Sequence of chain 2.A:
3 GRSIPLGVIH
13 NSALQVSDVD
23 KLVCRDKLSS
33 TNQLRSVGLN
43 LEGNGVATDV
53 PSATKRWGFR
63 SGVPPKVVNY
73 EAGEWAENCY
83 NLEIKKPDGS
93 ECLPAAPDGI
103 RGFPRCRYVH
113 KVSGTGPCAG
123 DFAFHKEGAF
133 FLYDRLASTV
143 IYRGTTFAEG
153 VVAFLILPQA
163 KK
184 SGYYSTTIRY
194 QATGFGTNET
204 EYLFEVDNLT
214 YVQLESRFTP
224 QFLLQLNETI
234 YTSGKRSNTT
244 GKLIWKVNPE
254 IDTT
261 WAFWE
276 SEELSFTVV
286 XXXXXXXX

Binding-site contacts:
Ligand atom O3 contacts residue ASN201 of chain 2.A at 4.4 Å.
Ligand atom C1 contacts residue ASN201 of chain 2.A at 1.4 Å.
Ligand atom C5 contacts residue ASN201 of chain 2.A at 3.1 Å.
Ligand atom C7 contacts residue ASN201 of chain 2.A at 4.5 Å.
Ligand atom C4 contacts residue ASN201 of chain 2.A at 3.3 Å.
Ligand atom C6 contacts residue ASN201 of chain 2.A at 3.2 Å.
Ligand atom C6 contacts residue GLU202 of chain 2.A at 4.0 Å.
Ligand atom O6 contacts residue ASN201 of chain 2.A at 4.2 Å.
Ligand atom C2 contacts residue ASN201 of chain 2.A at 2.5 Å.
Ligand atom O6 contacts residue GLU202 of chain 2.A at 4.3 Å.
Ligand atom C3 contacts residue ASN201 of chain 2.A at 3.4 Å.
Ligand atom N2 contacts residue ASN201 of chain 2.A at 3.5 Å (h-bond).
Ligand atom O5 contacts residue ASN201 of chain 2.A at 2.5 Å (h-bond).

A protein and the small-molecule ligand that binds it are described below.
Small molecule (SMILES): CC(=O)N[C@@H]1[C@@H](O)[C@H](O)[C@@H](CO)O[C@H]1O